Sequence of chain 5.A:
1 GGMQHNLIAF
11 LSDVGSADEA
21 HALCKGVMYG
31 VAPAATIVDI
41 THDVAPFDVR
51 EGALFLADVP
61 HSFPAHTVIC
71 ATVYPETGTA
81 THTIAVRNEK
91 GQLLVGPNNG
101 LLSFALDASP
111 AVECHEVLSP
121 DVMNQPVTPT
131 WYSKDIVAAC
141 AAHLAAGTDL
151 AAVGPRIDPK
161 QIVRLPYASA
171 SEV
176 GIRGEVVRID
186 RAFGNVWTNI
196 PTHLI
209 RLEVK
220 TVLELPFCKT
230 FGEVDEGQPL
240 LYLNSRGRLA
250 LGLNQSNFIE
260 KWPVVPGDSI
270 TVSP

Sequence of chain 6.A:
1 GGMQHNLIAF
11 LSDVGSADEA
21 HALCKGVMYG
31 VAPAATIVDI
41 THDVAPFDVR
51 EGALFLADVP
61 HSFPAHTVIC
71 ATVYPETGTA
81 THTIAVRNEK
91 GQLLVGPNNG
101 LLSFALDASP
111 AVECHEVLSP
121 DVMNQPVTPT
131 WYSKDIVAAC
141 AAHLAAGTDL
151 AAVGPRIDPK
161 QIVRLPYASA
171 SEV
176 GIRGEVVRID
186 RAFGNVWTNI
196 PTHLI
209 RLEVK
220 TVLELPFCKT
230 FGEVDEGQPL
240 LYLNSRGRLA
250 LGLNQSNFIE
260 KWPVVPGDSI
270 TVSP

A small-molecule ligand and the protein it binds are described below.
Small molecule (SMILES): CSCC[C@H](N)C(=O)O

Binding-site contacts:
Ligand atom SD contacts residue 5CD1 of chain 6.B at 4.0 Å.
Ligand atom N contacts residue ASN190 of chain 5.A at 4.3 Å.
Ligand atom N contacts residue TRP192 of chain 5.A at 3.1 Å (h-bond).
Ligand atom C contacts residue ASN243 of chain 5.A at 4.1 Å.
Ligand atom CG contacts residue THR130 of chain 6.A at 4.0 Å.
Ligand atom CB contacts residue TRP192 of chain 5.A at 4.1 Å (hydrophobic).
Ligand atom CA contacts residue TRP192 of chain 5.A at 4.1 Å (hydrophobic).
Ligand atom SD contacts residue PHE188 of chain 5.A at 4.4 Å.
Ligand atom CB contacts residue TYR241 of chain 5.A at 4.4 Å (hydrophobic).
Ligand atom OXT contacts residue TRP192 of chain 5.A at 3.6 Å.
Ligand atom CA contacts residue THR130 of chain 6.A at 4.3 Å.
Ligand atom CA contacts residue PHE230 of chain 5.A at 4.0 Å (hydrophobic).
Ligand atom N contacts residue ASN243 of chain 5.A at 4.1 Å.
Ligand atom O contacts residue ASN243 of chain 5.A at 3.7 Å.
Ligand atom SD contacts residue THR130 of chain 6.A at 4.2 Å.
Ligand atom C contacts residue THR130 of chain 6.A at 3.6 Å.
Ligand atom O contacts residue SER244 of chain 5.A at 3.9 Å.
Ligand atom CA contacts residue ASP185 of chain 5.A at 4.3 Å.
Ligand atom N contacts residue TYR241 of chain 5.A at 2.7 Å (h-bond).
Ligand atom N contacts residue PHE230 of chain 5.A at 4.3 Å.
Ligand atom CB contacts residue ASP185 of chain 5.A at 3.1 Å.
Ligand atom O contacts residue THR130 of chain 6.A at 2.4 Å (h-bond).
Ligand atom C contacts residue TRP192 of chain 5.A at 4.4 Å (hydrophobic).
Ligand atom OXT contacts residue TRP131 of chain 6.A at 4.2 Å.
Ligand atom CG contacts residue 5CD1 of chain 6.B at 3.6 Å.
Ligand atom N contacts residue ASP185 of chain 5.A at 4.4 Å.
Ligand atom CB contacts residue ASN190 of chain 5.A at 3.9 Å.
Ligand atom SD contacts residue TRP131 of chain 6.A at 4.4 Å.
Ligand atom CG contacts residue PHE230 of chain 5.A at 3.9 Å (hydrophobic).
Ligand atom CE contacts residue ASP185 of chain 5.A at 3.9 Å.
Ligand atom O contacts residue TYR241 of chain 5.A at 4.0 Å.
Ligand atom CA contacts residue TYR241 of chain 5.A at 3.8 Å (hydrophobic).
Ligand atom SD contacts residue ASP185 of chain 5.A at 4.4 Å.
Ligand atom OXT contacts residue ASN243 of chain 5.A at 4.3 Å.
Ligand atom CG contacts residue ASN190 of chain 5.A at 4.3 Å.
Ligand atom CG contacts residue ASP185 of chain 5.A at 4.0 Å.
Ligand atom OXT contacts residue SER244 of chain 5.A at 3.8 Å.
Ligand atom CE contacts residue TRP131 of chain 6.A at 4.1 Å (hydrophobic).
Ligand atom CB contacts residue PHE230 of chain 5.A at 4.2 Å (hydrophobic).
Ligand atom CE contacts residue ALA20 of chain 6.A at 4.4 Å (hydrophobic).